Binding-site contacts:
Ligand atom C contacts residue HIS60 of chain 2.D at 4.0 Å.
Ligand atom O contacts residue ILE26 of chain 2.D at 4.0 Å.
Ligand atom O contacts residue PHE64 of chain 2.D at 4.4 Å.
Ligand atom OXT contacts residue HIS60 of chain 2.D at 4.3 Å.
Ligand atom OXT contacts residue TYR132 of chain 2.D at 4.3 Å.
Ligand atom N contacts residue GLU46 of chain 2.D at 3.7 Å.
Ligand atom OXT contacts residue ILE26 of chain 2.D at 3.9 Å.
Ligand atom C contacts residue GLU46 of chain 2.D at 4.5 Å.
Ligand atom CA contacts residue GLU46 of chain 2.D at 3.6 Å.
Ligand atom O contacts residue HIS60 of chain 2.D at 4.0 Å.
Ligand atom C contacts residue ILE26 of chain 2.D at 4.5 Å (hydrophobic).
Ligand atom CA contacts residue TYR63 of chain 2.D at 4.3 Å (hydrophobic).
Ligand atom CA contacts residue HIS60 of chain 2.D at 4.0 Å.

Sequence of chain 2.D:
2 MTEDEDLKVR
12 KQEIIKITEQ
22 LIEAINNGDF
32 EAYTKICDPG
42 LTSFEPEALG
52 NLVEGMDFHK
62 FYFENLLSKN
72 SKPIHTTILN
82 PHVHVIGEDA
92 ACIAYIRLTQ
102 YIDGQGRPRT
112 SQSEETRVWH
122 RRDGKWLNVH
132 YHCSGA

This protein binds this small molecule.
Small molecule (SMILES): NCC(=O)O